Binding-site contacts:
Ligand atom C4 contacts residue ASN129 of chain 1.B at 4.3 Å.
Ligand atom C7 contacts residue TYR146 of chain 1.B at 4.5 Å (hydrophobic).
Ligand atom C7 contacts residue ASN129 of chain 1.B at 3.4 Å.
Ligand atom O7 contacts residue TYR146 of chain 1.B at 3.8 Å.
Ligand atom C3 contacts residue TYR146 of chain 1.B at 4.3 Å (hydrophobic).
Ligand atom C7 contacts residue ASN104 of chain 1.B at 3.8 Å.
Ligand atom C5 contacts residue TYR146 of chain 1.B at 3.9 Å (hydrophobic).
Ligand atom C5 contacts residue SER131 of chain 1.B at 4.0 Å.
Ligand atom O5 contacts residue ASN129 of chain 1.B at 2.4 Å (h-bond).
Ligand atom C8 contacts residue ASN104 of chain 1.B at 4.1 Å.
Ligand atom O6 contacts residue SER131 of chain 1.B at 4.4 Å.
Ligand atom O5 contacts residue TYR146 of chain 1.B at 4.3 Å.
Ligand atom C1 contacts residue TYR146 of chain 1.B at 4.3 Å (hydrophobic).
Ligand atom C3 contacts residue ASN129 of chain 1.B at 3.8 Å.
Ligand atom C1 contacts residue ASN129 of chain 1.B at 1.4 Å.
Ligand atom C6 contacts residue SER131 of chain 1.B at 3.4 Å.
Ligand atom O7 contacts residue ASN129 of chain 1.B at 3.6 Å (h-bond).
Ligand atom N2 contacts residue ASN129 of chain 1.B at 2.8 Å (h-bond).
Ligand atom O4 contacts residue TYR146 of chain 1.B at 4.3 Å.
Ligand atom C8 contacts residue ASN129 of chain 1.B at 4.4 Å.
Ligand atom C2 contacts residue ASN129 of chain 1.B at 2.4 Å.
Ligand atom C8 contacts residue LEU148 of chain 1.B at 4.5 Å (hydrophobic).
Ligand atom C6 contacts residue TYR146 of chain 1.B at 4.4 Å (hydrophobic).
Ligand atom C5 contacts residue ASN129 of chain 1.B at 3.7 Å.
Ligand atom O5 contacts residue SER131 of chain 1.B at 4.1 Å.
Ligand atom O7 contacts residue ASN104 of chain 1.B at 2.9 Å (h-bond).

Sequence of chain 1.B:
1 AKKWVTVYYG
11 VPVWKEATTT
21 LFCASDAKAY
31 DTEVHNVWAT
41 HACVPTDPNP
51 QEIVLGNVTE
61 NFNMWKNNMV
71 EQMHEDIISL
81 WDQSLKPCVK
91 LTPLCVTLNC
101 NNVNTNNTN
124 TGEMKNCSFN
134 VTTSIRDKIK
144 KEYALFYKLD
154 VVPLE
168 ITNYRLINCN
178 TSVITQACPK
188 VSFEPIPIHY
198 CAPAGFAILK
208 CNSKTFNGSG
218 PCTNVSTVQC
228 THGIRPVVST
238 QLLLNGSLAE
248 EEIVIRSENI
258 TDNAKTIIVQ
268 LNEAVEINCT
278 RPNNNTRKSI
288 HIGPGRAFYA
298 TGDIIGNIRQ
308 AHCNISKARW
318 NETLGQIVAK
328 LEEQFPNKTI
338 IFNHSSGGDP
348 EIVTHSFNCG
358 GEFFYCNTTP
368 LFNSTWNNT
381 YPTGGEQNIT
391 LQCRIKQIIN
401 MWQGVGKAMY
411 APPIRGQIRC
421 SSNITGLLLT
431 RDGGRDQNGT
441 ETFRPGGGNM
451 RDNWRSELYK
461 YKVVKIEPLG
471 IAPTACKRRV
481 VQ

The small molecule below binds the protein below.
Small molecule (SMILES): CC(=O)N[C@H]1[C@H](O[C@H]2[C@H](O)[C@@H](NC(C)=O)CO[C@@H]2CO)O[C@H](CO)[C@@H](O)[C@@H]1O